This protein binds this small molecule.
Small molecule (SMILES): Nc1nonc1C(=O)c1cccc(OCc2nc3ccccc3[nH]2)c1

Sequence of chain 2.A:
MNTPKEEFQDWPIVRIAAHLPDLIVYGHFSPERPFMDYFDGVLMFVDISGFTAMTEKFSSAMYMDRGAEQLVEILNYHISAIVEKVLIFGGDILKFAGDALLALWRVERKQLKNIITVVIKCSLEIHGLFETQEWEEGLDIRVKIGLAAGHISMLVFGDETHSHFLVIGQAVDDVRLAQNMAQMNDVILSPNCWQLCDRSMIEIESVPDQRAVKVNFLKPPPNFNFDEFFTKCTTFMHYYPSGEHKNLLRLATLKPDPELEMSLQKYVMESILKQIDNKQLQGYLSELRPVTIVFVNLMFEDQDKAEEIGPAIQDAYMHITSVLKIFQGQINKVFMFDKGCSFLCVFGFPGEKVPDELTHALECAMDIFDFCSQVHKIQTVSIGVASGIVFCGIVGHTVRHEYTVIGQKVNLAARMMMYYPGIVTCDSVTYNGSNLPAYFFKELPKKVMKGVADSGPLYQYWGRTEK

Binding-site contacts:
Ligand atom C15 contacts residue PHE46 of chain 2.A at 3.2 Å (hydrophobic).
Ligand atom C11 contacts residue LYS96 of chain 2.A at 3.4 Å.
Ligand atom O8 contacts residue MET338 of chain 2.A at 3.2 Å (h-bond).
Ligand atom C9 contacts residue PHE337 of chain 2.A at 3.5 Å (hydrophobic).
Ligand atom N17 contacts residue PHE339 of chain 2.A at 3.6 Å.
Ligand atom C12 contacts residue ALA98 of chain 2.A at 3.6 Å (hydrophobic).
Ligand atom C13 contacts residue ALA98 of chain 2.A at 3.7 Å (hydrophobic).
Ligand atom N3 contacts residue VAL168 of chain 2.A at 2.8 Å (h-bond).
Ligand atom C7 contacts residue PHE339 of chain 2.A at 3.5 Å (hydrophobic).
Ligand atom C18 contacts residue ARG177 of chain 2.A at 3.6 Å.
Ligand atom C2 contacts residue VAL168 of chain 2.A at 3.5 Å (hydrophobic).
Ligand atom C20 contacts residue SER344 of chain 2.A at 3.7 Å.
Ligand atom C13 contacts residue PHE46 of chain 2.A at 3.7 Å (hydrophobic).
Ligand atom O4 contacts residue LYS96 of chain 2.A at 3.5 Å.
Ligand atom N5 contacts residue LYS96 of chain 2.A at 3.3 Å.
Ligand atom C10 contacts residue LYS96 of chain 2.A at 3.6 Å.
Ligand atom C12 contacts residue ALA101 of chain 2.A at 3.6 Å (hydrophobic).
Ligand atom C9 contacts residue PHE339 of chain 2.A at 3.7 Å (hydrophobic).
Ligand atom N1 contacts residue MET338 of chain 2.A at 2.9 Å (h-bond).
Ligand atom C21 contacts residue PHE297 of chain 2.A at 3.4 Å (hydrophobic).
Ligand atom C23 contacts residue PHE337 of chain 2.A at 3.7 Å (hydrophobic).
Ligand atom C16 contacts residue ARG177 of chain 2.A at 3.4 Å.
Ligand atom C18 contacts residue PHE337 of chain 2.A at 3.6 Å (hydrophobic).
Ligand atom N24 contacts residue ASP100 of chain 2.A at 3.3 Å (salt-bridge).
Ligand atom C26 contacts residue PHE339 of chain 2.A at 3.3 Å (hydrophobic).
Ligand atom C26 contacts residue PHE337 of chain 2.A at 3.3 Å (hydrophobic).
Ligand atom C11 contacts residue LEU103 of chain 2.A at 3.6 Å (hydrophobic).
Ligand atom N17 contacts residue ARG177 of chain 2.A at 3.0 Å (salt-bridge).
Ligand atom O14 contacts residue ASP100 of chain 2.A at 3.6 Å.
Ligand atom N1 contacts residue VAL168 of chain 2.A at 2.8 Å (h-bond).
Ligand atom C15 contacts residue ARG177 of chain 2.A at 3.4 Å.
Ligand atom O14 contacts residue ALA98 of chain 2.A at 3.3 Å.
Ligand atom O8 contacts residue PHE337 of chain 2.A at 3.4 Å.
Ligand atom C10 contacts residue LEU103 of chain 2.A at 3.6 Å (hydrophobic).
Ligand atom C15 contacts residue ASP100 of chain 2.A at 3.4 Å.
Ligand atom O14 contacts residue PHE46 of chain 2.A at 3.7 Å.
Ligand atom O4 contacts residue VAL168 of chain 2.A at 3.7 Å.
Ligand atom O8 contacts residue PHE339 of chain 2.A at 3.0 Å.
Ligand atom N3 contacts residue LEU167 of chain 2.A at 3.5 Å.
Ligand atom O14 contacts residue ALA101 of chain 2.A at 3.7 Å.